Sequence of chain 1.A:
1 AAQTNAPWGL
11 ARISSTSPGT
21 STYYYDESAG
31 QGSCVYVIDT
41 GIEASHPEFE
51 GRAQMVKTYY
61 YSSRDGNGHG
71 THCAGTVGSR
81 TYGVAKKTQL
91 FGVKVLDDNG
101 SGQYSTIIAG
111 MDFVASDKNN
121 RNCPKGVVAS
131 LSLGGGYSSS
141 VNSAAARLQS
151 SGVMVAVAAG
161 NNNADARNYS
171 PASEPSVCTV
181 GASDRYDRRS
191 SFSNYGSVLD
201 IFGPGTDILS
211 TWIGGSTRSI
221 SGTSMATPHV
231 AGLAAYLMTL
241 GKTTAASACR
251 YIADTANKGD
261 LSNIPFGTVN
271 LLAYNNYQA

This protein binds this small molecule.
Small molecule (SMILES): Ic1cn[nH]c1

Binding-site contacts:
Ligand atom I4 contacts residue THR223 of chain 1.A at 4.1 Å.
Ligand atom N1 contacts residue GLY134 of chain 1.A at 3.4 Å.
Ligand atom I4 contacts residue ALA158 of chain 1.A at 3.8 Å.
Ligand atom C5 contacts residue ALA158 of chain 1.A at 3.5 Å (hydrophobic).
Ligand atom N2 contacts residue GLY135 of chain 1.A at 3.8 Å.
Ligand atom I4 contacts residue SER224 of chain 1.A at 3.3 Å.
Ligand atom N1 contacts residue ALA159 of chain 1.A at 4.3 Å.
Ligand atom I4 contacts residue LEU133 of chain 1.A at 3.8 Å.
Ligand atom C4 contacts residue LEU133 of chain 1.A at 3.6 Å (hydrophobic).
Ligand atom C5 contacts residue GLY160 of chain 1.A at 3.4 Å.
Ligand atom C4 contacts residue GLY160 of chain 1.A at 3.8 Å.
Ligand atom C5 contacts residue ALA159 of chain 1.A at 4.2 Å (hydrophobic).
Ligand atom N2 contacts residue GLY134 of chain 1.A at 3.4 Å.
Ligand atom C5 contacts residue GLY134 of chain 1.A at 3.7 Å.
Ligand atom C3 contacts residue GLY134 of chain 1.A at 3.8 Å.
Ligand atom N2 contacts residue LEU133 of chain 1.A at 4.5 Å.
Ligand atom C5 contacts residue LEU133 of chain 1.A at 3.4 Å (hydrophobic).
Ligand atom N1 contacts residue ALA158 of chain 1.A at 4.1 Å.
Ligand atom C4 contacts residue ALA158 of chain 1.A at 4.2 Å (hydrophobic).
Ligand atom C3 contacts residue LEU133 of chain 1.A at 4.2 Å (hydrophobic).
Ligand atom C4 contacts residue GLY134 of chain 1.A at 3.7 Å.
Ligand atom I4 contacts residue ASN161 of chain 1.A at 4.2 Å.
Ligand atom N1 contacts residue LEU133 of chain 1.A at 4.0 Å.
Ligand atom N1 contacts residue GLY135 of chain 1.A at 4.1 Å.
Ligand atom N2 contacts residue GLY160 of chain 1.A at 3.9 Å.
Ligand atom I4 contacts residue SER132 of chain 1.A at 3.8 Å.
Ligand atom N1 contacts residue GLY160 of chain 1.A at 3.5 Å.
Ligand atom C3 contacts residue GLY160 of chain 1.A at 4.0 Å.